A protein and the small-molecule ligand that binds it are described below.
Small molecule (SMILES): CC(=O)N[C@@H]1[C@@H](OP(=O)(O)OP(=O)(O)OC[C@H]2O[C@@H](n3ccc(=O)[nH]c3=O)[C@H](O)[C@@H]2O)O[C@H](CO)[C@@H](O)[C@@H]1O

Binding-site contacts:
Ligand atom N31 contacts residue GLY136 of chain 1.C at 3.1 Å (h-bond).
Ligand atom C32 contacts residue LEU162 of chain 1.C at 3.7 Å (hydrophobic).
Ligand atom N26 contacts residue TYR137 of chain 1.C at 3.5 Å (h-bond).
Ligand atom C28 contacts residue LEU162 of chain 1.C at 3.8 Å (hydrophobic).
Ligand atom O30 contacts residue GLY136 of chain 1.C at 3.5 Å (h-bond).
Ligand atom O38 contacts residue GLU41 of chain 1.C at 3.7 Å.
Ligand atom O38 contacts residue ASN39 of chain 1.C at 3.3 Å (h-bond).
Ligand atom C29 contacts residue TYR137 of chain 1.C at 3.9 Å (hydrophobic).
Ligand atom C23 contacts residue TYR137 of chain 1.C at 3.3 Å (hydrophobic).
Ligand atom O33 contacts residue LEU162 of chain 1.C at 3.6 Å.
Ligand atom C02 contacts residue GLY187 of chain 1.C at 3.8 Å.
Ligand atom O25 contacts residue LEU162 of chain 1.C at 3.8 Å.
Ligand atom N31 contacts residue LEU162 of chain 1.C at 3.7 Å.
Ligand atom C27 contacts residue TYR137 of chain 1.C at 3.4 Å (hydrophobic).
Ligand atom O39 contacts residue ASN39 of chain 1.C at 2.8 Å (h-bond).
Ligand atom O33 contacts residue GLY108 of chain 1.C at 3.8 Å.
Ligand atom C24 contacts residue TYR137 of chain 1.C at 4.0 Å (hydrophobic).
Ligand atom O33 contacts residue ALA161 of chain 1.C at 3.3 Å (h-bond).
Ligand atom O37 contacts residue MET45 of chain 1.C at 3.3 Å.
Ligand atom O35 contacts residue ASP191 of chain 1.C at 2.9 Å (salt-bridge).
Ligand atom C01 contacts residue GLY187 of chain 1.C at 3.7 Å.
Ligand atom C06 contacts residue ASN39 of chain 1.C at 3.7 Å.
Ligand atom O03 contacts residue GLN167 of chain 1.C at 3.3 Å (h-bond).
Ligand atom C28 contacts residue TYR137 of chain 1.C at 3.9 Å (hydrophobic).
Ligand atom O35 contacts residue ALA109 of chain 1.C at 3.7 Å.
Ligand atom C29 contacts residue GLY136 of chain 1.C at 3.7 Å.
Ligand atom O34 contacts residue ALA109 of chain 1.C at 3.1 Å.
Ligand atom C24 contacts residue ALA161 of chain 1.C at 3.9 Å (hydrophobic).
Ligand atom N26 contacts residue LEU162 of chain 1.C at 3.8 Å.
Ligand atom O14 contacts residue GLY188 of chain 1.C at 3.7 Å.
Ligand atom C22 contacts residue ASP191 of chain 1.C at 3.2 Å.
Ligand atom O33 contacts residue ALA109 of chain 1.C at 2.9 Å (h-bond).
Ligand atom C29 contacts residue LEU162 of chain 1.C at 3.9 Å (hydrophobic).
Ligand atom C21 contacts residue ASP191 of chain 1.C at 3.8 Å.
Ligand atom O34 contacts residue TYR137 of chain 1.C at 3.1 Å (h-bond).
Ligand atom O34 contacts residue ALA110 of chain 1.C at 3.0 Å (h-bond).
Ligand atom N04 contacts residue GLY187 of chain 1.C at 3.8 Å.
Ligand atom O33 contacts residue GLY136 of chain 1.C at 3.5 Å.
Ligand atom C27 contacts residue LEU162 of chain 1.C at 3.7 Å (hydrophobic).
Ligand atom O14 contacts residue GLY187 of chain 1.C at 3.8 Å.

Sequence of chain 1.C:
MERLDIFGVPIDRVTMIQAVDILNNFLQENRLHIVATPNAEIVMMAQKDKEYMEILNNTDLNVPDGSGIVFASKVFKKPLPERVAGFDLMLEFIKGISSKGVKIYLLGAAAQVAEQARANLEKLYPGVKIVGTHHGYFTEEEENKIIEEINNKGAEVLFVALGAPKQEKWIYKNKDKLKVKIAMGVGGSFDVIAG